Sequence of chain 3.A:
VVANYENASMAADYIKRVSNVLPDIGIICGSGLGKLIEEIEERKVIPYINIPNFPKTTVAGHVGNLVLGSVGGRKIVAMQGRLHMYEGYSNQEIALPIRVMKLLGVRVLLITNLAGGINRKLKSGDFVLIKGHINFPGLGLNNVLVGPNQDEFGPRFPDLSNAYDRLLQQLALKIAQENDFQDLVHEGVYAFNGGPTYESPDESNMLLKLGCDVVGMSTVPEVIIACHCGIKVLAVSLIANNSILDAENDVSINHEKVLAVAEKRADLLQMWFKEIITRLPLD

Sequence of chain 2.A:
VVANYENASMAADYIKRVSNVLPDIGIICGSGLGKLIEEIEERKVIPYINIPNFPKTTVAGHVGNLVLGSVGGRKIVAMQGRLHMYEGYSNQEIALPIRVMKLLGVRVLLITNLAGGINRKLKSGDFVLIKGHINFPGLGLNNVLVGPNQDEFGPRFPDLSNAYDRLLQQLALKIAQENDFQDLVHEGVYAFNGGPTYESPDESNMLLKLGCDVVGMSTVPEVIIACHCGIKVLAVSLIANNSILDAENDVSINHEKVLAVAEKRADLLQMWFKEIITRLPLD

Binding-site contacts:
Ligand atom O2 contacts residue LEU118 of chain 3.A at 3.6 Å.
Ligand atom O3' contacts residue PHE161 of chain 2.A at 4.0 Å.
Ligand atom C5' contacts residue PHE161 of chain 2.A at 3.7 Å (hydrophobic).
Ligand atom C3' contacts residue TYR90 of chain 3.A at 3.9 Å (hydrophobic).
Ligand atom O4' contacts residue VAL262 of chain 3.A at 4.0 Å.
Ligand atom O2' contacts residue MET221 of chain 3.A at 3.9 Å.
Ligand atom C3' contacts residue PHE161 of chain 2.A at 3.6 Å (hydrophobic).
Ligand atom O2 contacts residue GLY220 of chain 3.A at 3.5 Å.
Ligand atom C1' contacts residue LEU118 of chain 3.A at 3.4 Å (hydrophobic).
Ligand atom C5' contacts residue TYR202 of chain 3.A at 3.5 Å (hydrophobic).
Ligand atom O4' contacts residue LEU118 of chain 3.A at 3.7 Å.
Ligand atom O5' contacts residue HIS259 of chain 3.A at 3.0 Å (h-bond).
Ligand atom N1 contacts residue LEU118 of chain 3.A at 3.3 Å (h-bond).
Ligand atom C2' contacts residue SO41 of chain 3.C at 2.9 Å.
Ligand atom O3' contacts residue SO41 of chain 3.C at 2.2 Å (h-bond).
Ligand atom O5' contacts residue TYR202 of chain 3.A at 2.7 Å (h-bond).
Ligand atom N4 contacts residue GLY120 of chain 3.A at 3.5 Å (h-bond).
Ligand atom C3' contacts residue SO41 of chain 3.C at 2.9 Å.
Ligand atom O3' contacts residue HIS88 of chain 3.A at 4.0 Å.
Ligand atom N3 contacts residue GLY220 of chain 3.A at 3.8 Å.
Ligand atom C1' contacts residue SO41 of chain 3.C at 2.8 Å.
Ligand atom N4 contacts residue TYR202 of chain 3.A at 3.6 Å.
Ligand atom C6 contacts residue TYR202 of chain 3.A at 3.9 Å (hydrophobic).
Ligand atom C4' contacts residue SO41 of chain 3.C at 3.2 Å.
Ligand atom C6 contacts residue LEU118 of chain 3.A at 3.8 Å (hydrophobic).
Ligand atom N3 contacts residue VAL219 of chain 3.A at 4.0 Å.
Ligand atom O5' contacts residue VAL262 of chain 3.A at 3.6 Å.
Ligand atom C4 contacts residue TYR202 of chain 3.A at 3.7 Å (hydrophobic).
Ligand atom O4' contacts residue SO41 of chain 3.C at 2.8 Å (h-bond).
Ligand atom C4' contacts residue HIS259 of chain 3.A at 3.8 Å.
Ligand atom O3' contacts residue SER35 of chain 3.A at 3.3 Å (h-bond).
Ligand atom N4 contacts residue GLU203 of chain 3.A at 3.2 Å (salt-bridge).
Ligand atom O2' contacts residue SO41 of chain 3.C at 2.7 Å (h-bond).
Ligand atom C5 contacts residue TYR202 of chain 3.A at 3.5 Å (hydrophobic).
Ligand atom C2 contacts residue LEU118 of chain 3.A at 3.4 Å (hydrophobic).
Ligand atom O3' contacts residue TYR90 of chain 3.A at 3.6 Å (h-bond).
Ligand atom C2 contacts residue MET221 of chain 3.A at 4.0 Å (hydrophobic).
Ligand atom C4 contacts residue GLY120 of chain 3.A at 3.9 Å.
Ligand atom O2 contacts residue MET221 of chain 3.A at 2.9 Å (h-bond).
Ligand atom C5' contacts residue HIS259 of chain 3.A at 3.4 Å.

A small-molecule ligand and the protein it binds are described below.
Small molecule (SMILES): Nc1ccn([C@@H]2O[C@H](CO)[C@@H](O)[C@H]2O)c(=O)n1